Binding-site contacts:
Ligand atom O6 contacts residue GLU46 of chain 5.B at 3.8 Å.
Ligand atom O6 contacts residue CYS45 of chain 5.B at 3.4 Å (h-bond).
Ligand atom C6 contacts residue ASN75 of chain 5.A at 3.8 Å.
Ligand atom C7 contacts residue MET126 of chain 5.A at 3.8 Å (hydrophobic).
Ligand atom C2 contacts residue ASN75 of chain 5.A at 2.6 Å.
Ligand atom O6 contacts residue THR48 of chain 5.B at 4.0 Å.
Ligand atom O3 contacts residue NAG1 of chain 5.N at 2.4 Å (h-bond).
Ligand atom C1 contacts residue ASN75 of chain 5.A at 1.3 Å.
Ligand atom O5 contacts residue ASN75 of chain 5.A at 2.1 Å (h-bond).
Ligand atom N2 contacts residue ASN75 of chain 5.A at 3.0 Å (h-bond).
Ligand atom O7 contacts residue ASN75 of chain 5.A at 3.2 Å (h-bond).
Ligand atom C8 contacts residue ASN75 of chain 5.A at 3.0 Å.
Ligand atom O7 contacts residue MET126 of chain 5.A at 3.1 Å.
Ligand atom C6 contacts residue NAG1 of chain 5.N at 3.4 Å.
Ligand atom C5 contacts residue ASN75 of chain 5.A at 3.2 Å.
Ligand atom O5 contacts residue THR48 of chain 5.B at 4.0 Å.
Ligand atom C8 contacts residue PHE98 of chain 5.A at 3.6 Å (hydrophobic).
Ligand atom O6 contacts residue ASN75 of chain 5.A at 3.8 Å.
Ligand atom O4 contacts residue NAG1 of chain 5.N at 1.6 Å.
Ligand atom C3 contacts residue NAG1 of chain 5.N at 3.3 Å.
Ligand atom C6 contacts residue THR48 of chain 5.B at 4.4 Å.
Ligand atom C5 contacts residue NAG1 of chain 5.N at 3.7 Å.
Ligand atom C3 contacts residue ASN75 of chain 5.A at 3.5 Å.
Ligand atom C7 contacts residue ASN75 of chain 5.A at 2.8 Å.
Ligand atom C4 contacts residue ASN75 of chain 5.A at 4.0 Å.
Ligand atom C2 contacts residue NAG1 of chain 5.N at 4.1 Å.
Ligand atom C6 contacts residue CYS45 of chain 5.B at 4.4 Å (hydrophobic).
Ligand atom O6 contacts residue NAG1 of chain 5.N at 4.1 Å.
Ligand atom C4 contacts residue NAG1 of chain 5.N at 2.9 Å.
Ligand atom C8 contacts residue MET126 of chain 5.A at 3.7 Å (hydrophobic).

Sequence of chain 5.A:
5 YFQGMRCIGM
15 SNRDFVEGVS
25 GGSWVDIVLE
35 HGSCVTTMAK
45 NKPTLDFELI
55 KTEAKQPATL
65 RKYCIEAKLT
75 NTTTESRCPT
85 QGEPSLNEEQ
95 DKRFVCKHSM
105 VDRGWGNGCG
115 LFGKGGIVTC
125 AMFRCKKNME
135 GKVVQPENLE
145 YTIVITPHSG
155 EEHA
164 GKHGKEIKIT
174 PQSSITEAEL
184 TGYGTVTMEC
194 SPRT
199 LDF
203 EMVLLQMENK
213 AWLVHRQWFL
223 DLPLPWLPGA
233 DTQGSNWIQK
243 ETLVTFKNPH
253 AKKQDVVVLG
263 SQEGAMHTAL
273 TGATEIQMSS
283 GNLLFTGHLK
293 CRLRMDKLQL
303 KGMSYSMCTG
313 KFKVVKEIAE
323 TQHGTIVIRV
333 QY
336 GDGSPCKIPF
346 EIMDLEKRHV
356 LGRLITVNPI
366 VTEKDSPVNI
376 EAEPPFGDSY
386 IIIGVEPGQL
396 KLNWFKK

Sequence of chain 5.B:
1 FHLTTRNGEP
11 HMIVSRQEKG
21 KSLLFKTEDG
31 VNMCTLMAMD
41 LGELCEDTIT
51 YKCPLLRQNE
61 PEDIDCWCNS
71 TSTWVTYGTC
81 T

The small molecule below binds the protein below.
Small molecule (SMILES): CC(=O)N[C@@H]1[C@@H](O)[C@H](O)[C@@H](CO)O[C@H]1O